The small molecule below binds the protein below.
Small molecule (SMILES): CC[C@H](C)[C@H](NC(=O)[C@H](CO)NC(=O)[C@H](CCCN=C(N)N)NC(=O)[C@@H](NC(=O)[C@@H]1CCCN1C(=O)[C@@H]1CCCN1C(=O)[C@H](C)N)C(C)C)C(=O)N[C@H](C=O)Cc1ccc(O)cc1

Binding-site contacts:
Ligand atom N contacts residue THR235 of chain 1.U at 3.9 Å.
Ligand atom O contacts residue ASN227 of chain 1.U at 3.6 Å.
Ligand atom N contacts residue THR235 of chain 1.U at 3.5 Å (h-bond).
Ligand atom CG2 contacts residue GLU236 of chain 1.U at 3.3 Å.
Ligand atom O contacts residue THR235 of chain 1.U at 3.1 Å (h-bond).
Ligand atom CG2 contacts residue LEU286 of chain 1.U at 3.7 Å (hydrophobic).
Ligand atom CB contacts residue ASP233 of chain 1.U at 3.0 Å.
Ligand atom O contacts residue ASN281 of chain 1.U at 2.6 Å (h-bond).
Ligand atom CA contacts residue THR235 of chain 1.U at 3.6 Å.
Ligand atom CG contacts residue ASP233 of chain 1.U at 3.0 Å.
Ligand atom O contacts residue LYS234 of chain 1.U at 3.6 Å.
Ligand atom C contacts residue ASN227 of chain 1.U at 3.5 Å.
Ligand atom CG contacts residue LYS234 of chain 1.U at 3.3 Å.
Ligand atom C contacts residue THR235 of chain 1.U at 3.6 Å.
Ligand atom CB contacts residue LEU286 of chain 1.U at 3.9 Å (hydrophobic).
Ligand atom CD contacts residue HIS277 of chain 1.U at 3.9 Å.
Ligand atom C contacts residue THR235 of chain 1.U at 3.6 Å.
Ligand atom O contacts residue HIS277 of chain 1.U at 3.4 Å.
Ligand atom CG1 contacts residue TYR94 of chain 1.U at 3.8 Å (hydrophobic).
Ligand atom C contacts residue LEU286 of chain 1.U at 3.8 Å (hydrophobic).
Ligand atom CG contacts residue TYR273 of chain 1.U at 3.6 Å (hydrophobic).
Ligand atom CB contacts residue TYR238 of chain 1.U at 3.6 Å (hydrophobic).
Ligand atom CG contacts residue HIS277 of chain 1.U at 3.8 Å.
Ligand atom O contacts residue LEU286 of chain 1.U at 3.2 Å.
Ligand atom CB contacts residue HIS277 of chain 1.U at 3.7 Å.
Ligand atom CA contacts residue ASN227 of chain 1.U at 3.7 Å.
Ligand atom CD1 contacts residue TYR94 of chain 1.U at 3.5 Å (hydrophobic).
Ligand atom N contacts residue ASN227 of chain 1.U at 3.0 Å (h-bond).
Ligand atom C contacts residue TYR94 of chain 1.U at 4.0 Å (hydrophobic).
Ligand atom O contacts residue TYR94 of chain 1.U at 2.9 Å.
Ligand atom CD1 contacts residue TYR91 of chain 1.U at 3.9 Å (hydrophobic).
Ligand atom CG2 contacts residue ASN281 of chain 1.U at 3.6 Å.
Ligand atom C contacts residue THR235 of chain 1.U at 3.6 Å.
Ligand atom CD contacts residue TYR273 of chain 1.U at 3.3 Å (hydrophobic).
Ligand atom CG2 contacts residue HIS277 of chain 1.U at 3.3 Å.
Ligand atom O contacts residue THR235 of chain 1.U at 3.0 Å (h-bond).
Ligand atom CG1 contacts residue VAL280 of chain 1.U at 4.0 Å (hydrophobic).
Ligand atom N contacts residue TYR273 of chain 1.U at 3.9 Å.
Ligand atom CG2 contacts residue PHE278 of chain 1.U at 3.7 Å (hydrophobic).
Ligand atom C contacts residue ASN281 of chain 1.U at 3.8 Å.

Sequence of chain 1.U:
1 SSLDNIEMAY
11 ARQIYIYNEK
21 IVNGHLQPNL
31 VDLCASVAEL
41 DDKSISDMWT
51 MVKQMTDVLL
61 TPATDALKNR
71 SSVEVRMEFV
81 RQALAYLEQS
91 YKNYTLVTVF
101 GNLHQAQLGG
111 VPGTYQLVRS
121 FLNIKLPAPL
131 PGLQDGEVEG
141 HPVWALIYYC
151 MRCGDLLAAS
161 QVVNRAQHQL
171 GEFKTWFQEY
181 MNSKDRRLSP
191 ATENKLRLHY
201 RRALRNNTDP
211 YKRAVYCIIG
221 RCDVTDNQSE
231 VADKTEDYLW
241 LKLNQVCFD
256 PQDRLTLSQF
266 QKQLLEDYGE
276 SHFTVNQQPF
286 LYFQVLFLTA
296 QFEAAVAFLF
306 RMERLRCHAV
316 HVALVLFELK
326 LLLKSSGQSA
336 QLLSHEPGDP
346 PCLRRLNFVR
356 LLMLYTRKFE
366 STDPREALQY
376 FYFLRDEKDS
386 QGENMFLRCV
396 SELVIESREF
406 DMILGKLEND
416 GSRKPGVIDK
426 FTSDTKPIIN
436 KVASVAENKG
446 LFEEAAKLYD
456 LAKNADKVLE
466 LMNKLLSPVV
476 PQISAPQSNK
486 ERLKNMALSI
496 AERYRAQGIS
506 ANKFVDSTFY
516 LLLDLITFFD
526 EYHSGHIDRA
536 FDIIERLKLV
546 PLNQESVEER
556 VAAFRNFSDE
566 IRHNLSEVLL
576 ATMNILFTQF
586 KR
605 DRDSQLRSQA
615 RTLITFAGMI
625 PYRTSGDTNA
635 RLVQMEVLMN